The small molecule below binds the protein below.
Small molecule (SMILES): CC(=O)N[C@@H]1[C@@H](O)[C@H](O)[C@@H](CO)O[C@H]1O

Sequence of chain 1.A:
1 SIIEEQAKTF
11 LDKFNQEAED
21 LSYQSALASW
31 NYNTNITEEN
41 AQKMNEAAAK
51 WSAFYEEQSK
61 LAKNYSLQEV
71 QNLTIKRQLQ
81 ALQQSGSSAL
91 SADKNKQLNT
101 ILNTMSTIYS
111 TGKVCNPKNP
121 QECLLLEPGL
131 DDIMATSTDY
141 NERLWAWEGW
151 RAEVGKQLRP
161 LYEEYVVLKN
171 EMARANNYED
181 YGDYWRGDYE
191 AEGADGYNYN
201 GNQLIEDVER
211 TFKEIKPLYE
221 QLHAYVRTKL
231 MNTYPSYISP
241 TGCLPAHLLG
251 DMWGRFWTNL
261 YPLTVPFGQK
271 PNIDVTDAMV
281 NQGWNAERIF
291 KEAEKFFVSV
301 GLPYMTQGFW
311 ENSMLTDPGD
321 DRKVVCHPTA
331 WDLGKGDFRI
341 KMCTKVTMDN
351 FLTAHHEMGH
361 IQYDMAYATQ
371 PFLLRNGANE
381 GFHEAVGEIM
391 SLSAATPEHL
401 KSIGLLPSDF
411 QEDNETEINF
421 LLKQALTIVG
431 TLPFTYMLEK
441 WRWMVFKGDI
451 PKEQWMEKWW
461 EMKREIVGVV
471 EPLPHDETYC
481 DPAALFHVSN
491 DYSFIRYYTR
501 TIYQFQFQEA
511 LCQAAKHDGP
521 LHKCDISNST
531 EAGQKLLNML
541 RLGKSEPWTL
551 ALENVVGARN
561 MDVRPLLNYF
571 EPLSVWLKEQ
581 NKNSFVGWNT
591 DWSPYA

Binding-site contacts:
Ligand atom C1 contacts residue ASN64 of chain 1.A at 1.4 Å.
Ligand atom N2 contacts residue LYS60 of chain 1.A at 4.2 Å.
Ligand atom C7 contacts residue LYS60 of chain 1.A at 3.5 Å.
Ligand atom C8 contacts residue LYS60 of chain 1.A at 3.7 Å.
Ligand atom C7 contacts residue ASN64 of chain 1.A at 4.1 Å.
Ligand atom C4 contacts residue ASN64 of chain 1.A at 4.3 Å.
Ligand atom O7 contacts residue LYS60 of chain 1.A at 3.2 Å.
Ligand atom C5 contacts residue ASN64 of chain 1.A at 3.7 Å.
Ligand atom C3 contacts residue ASN64 of chain 1.A at 3.9 Å.
Ligand atom C8 contacts residue ASN64 of chain 1.A at 4.4 Å.
Ligand atom C7 contacts residue LYS63 of chain 1.A at 4.5 Å.
Ligand atom C8 contacts residue LYS63 of chain 1.A at 3.5 Å.
Ligand atom N2 contacts residue ASN64 of chain 1.A at 3.0 Å (h-bond).
Ligand atom O5 contacts residue ASN64 of chain 1.A at 2.4 Å (h-bond).
Ligand atom C2 contacts residue ASN64 of chain 1.A at 2.6 Å.